Binding-site contacts:
Ligand atom N09 contacts residue TYR97 of chain 1.A at 4.0 Å.
Ligand atom CL2 contacts residue ILE101 of chain 1.A at 3.6 Å.
Ligand atom C02 contacts residue VAL10 of chain 1.A at 3.6 Å (hydrophobic).
Ligand atom C22 contacts residue VAL10 of chain 1.A at 3.7 Å (hydrophobic).
Ligand atom CL1 contacts residue VAL8 of chain 1.A at 3.8 Å.
Ligand atom O18 contacts residue GLY61 of chain 1.A at 3.0 Å (h-bond).
Ligand atom C07 contacts residue TYR97 of chain 1.A at 3.4 Å (hydrophobic).
Ligand atom C24 contacts residue MET73 of chain 1.A at 3.6 Å (hydrophobic).
Ligand atom CL1 contacts residue TYR72 of chain 1.A at 3.7 Å.
Ligand atom CL2 contacts residue TYR97 of chain 1.A at 3.1 Å.
Ligand atom S17 contacts residue PRO35 of chain 1.A at 3.8 Å.
Ligand atom C03 contacts residue ARG69 of chain 1.A at 3.4 Å.
Ligand atom C10 contacts residue GLY11 of chain 1.A at 3.3 Å.
Ligand atom O18 contacts residue ALA60 of chain 1.A at 3.5 Å.
Ligand atom C16 contacts residue CYS13 of chain 1.A at 3.1 Å (hydrophobic).
Ligand atom C10 contacts residue ALA12 of chain 1.A at 3.9 Å (hydrophobic).
Ligand atom C20 contacts residue GLN62 of chain 1.A at 3.9 Å.
Ligand atom C19 contacts residue GLY61 of chain 1.A at 3.4 Å.
Ligand atom C05 contacts residue VAL10 of chain 1.A at 3.9 Å (hydrophobic).
Ligand atom C13 contacts residue GLY61 of chain 1.A at 3.0 Å.
Ligand atom C15 contacts residue GLY61 of chain 1.A at 3.1 Å.
Ligand atom C04 contacts residue ARG69 of chain 1.A at 3.6 Å.
Ligand atom C03 contacts residue VAL10 of chain 1.A at 3.9 Å (hydrophobic).
Ligand atom C08 contacts residue TYR97 of chain 1.A at 3.7 Å (hydrophobic).
Ligand atom C11 contacts residue CYS13 of chain 1.A at 3.8 Å (hydrophobic).
Ligand atom S17 contacts residue CYS13 of chain 1.A at 2.0 Å (h-bond).
Ligand atom C03 contacts residue THR59 of chain 1.A at 3.8 Å.
Ligand atom S17 contacts residue GDP1 of chain 1.F at 3.9 Å.
Ligand atom C12 contacts residue GLY61 of chain 1.A at 3.7 Å.
Ligand atom C15 contacts residue PRO35 of chain 1.A at 3.9 Å (hydrophobic).
Ligand atom N14 contacts residue GLY61 of chain 1.A at 2.9 Å (h-bond).
Ligand atom C24 contacts residue VAL10 of chain 1.A at 3.5 Å (hydrophobic).
Ligand atom C02 contacts residue ARG69 of chain 1.A at 3.5 Å.
Ligand atom O21 contacts residue ARG69 of chain 1.A at 3.4 Å.
Ligand atom CL1 contacts residue ARG69 of chain 1.A at 3.6 Å.
Ligand atom C10 contacts residue TYR97 of chain 1.A at 3.5 Å (hydrophobic).
Ligand atom O06 contacts residue TYR97 of chain 1.A at 3.4 Å.
Ligand atom C11 contacts residue GLY11 of chain 1.A at 3.2 Å.
Ligand atom C19 contacts residue GLN62 of chain 1.A at 3.6 Å.
Ligand atom CL1 contacts residue MET73 of chain 1.A at 3.7 Å.

Sequence of chain 1.A:
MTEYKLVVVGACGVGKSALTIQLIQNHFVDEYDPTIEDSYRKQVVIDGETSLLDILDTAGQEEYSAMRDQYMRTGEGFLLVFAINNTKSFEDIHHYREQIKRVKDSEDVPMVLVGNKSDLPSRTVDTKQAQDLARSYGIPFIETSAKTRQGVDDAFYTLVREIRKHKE

A protein and the small-molecule ligand that binds it are described below.
Small molecule (SMILES): O=C(NCCS)C1CCN(C(=O)COc2ccc(Cl)cc2Cl)CC1